This small molecule binds to this protein.
Small molecule (SMILES): CC(=O)N[C@@H]1[C@@H](O)[C@H](O)[C@@H](CO)O[C@H]1O

Sequence of chain 1.D:
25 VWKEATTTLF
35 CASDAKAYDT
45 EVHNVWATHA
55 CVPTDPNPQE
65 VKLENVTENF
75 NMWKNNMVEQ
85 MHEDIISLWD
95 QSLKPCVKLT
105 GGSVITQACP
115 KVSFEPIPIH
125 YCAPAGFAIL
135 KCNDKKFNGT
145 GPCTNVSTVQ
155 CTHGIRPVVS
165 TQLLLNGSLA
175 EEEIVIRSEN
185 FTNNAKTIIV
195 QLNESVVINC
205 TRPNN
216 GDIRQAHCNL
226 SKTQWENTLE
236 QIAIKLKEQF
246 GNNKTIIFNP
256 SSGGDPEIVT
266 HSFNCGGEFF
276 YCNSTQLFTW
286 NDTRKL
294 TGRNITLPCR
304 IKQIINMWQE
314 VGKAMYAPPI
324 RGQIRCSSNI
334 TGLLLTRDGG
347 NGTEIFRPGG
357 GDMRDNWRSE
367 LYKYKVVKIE

Binding-site contacts:
Ligand atom C1 contacts residue THR186 of chain 1.D at 3.3 Å.
Ligand atom C4 contacts residue ASN184 of chain 1.D at 4.2 Å.
Ligand atom C6 contacts residue ASN187 of chain 1.D at 4.0 Å.
Ligand atom O5 contacts residue THR186 of chain 1.D at 3.1 Å (h-bond).
Ligand atom C5 contacts residue ASN184 of chain 1.D at 3.7 Å.
Ligand atom O5 contacts residue ASN184 of chain 1.D at 2.4 Å (h-bond).
Ligand atom C5 contacts residue THR186 of chain 1.D at 3.1 Å.
Ligand atom C8 contacts residue ASN184 of chain 1.D at 3.4 Å.
Ligand atom O7 contacts residue ASN184 of chain 1.D at 4.2 Å.
Ligand atom N2 contacts residue ASN184 of chain 1.D at 2.8 Å (h-bond).
Ligand atom C3 contacts residue ASN184 of chain 1.D at 3.7 Å.
Ligand atom C7 contacts residue ASN184 of chain 1.D at 3.3 Å.
Ligand atom O6 contacts residue ASN187 of chain 1.D at 4.2 Å.
Ligand atom C6 contacts residue THR186 of chain 1.D at 3.8 Å.
Ligand atom C5 contacts residue ASN187 of chain 1.D at 4.4 Å.
Ligand atom C1 contacts residue ASN184 of chain 1.D at 1.4 Å.
Ligand atom C1 contacts residue ASN187 of chain 1.D at 4.2 Å.
Ligand atom C2 contacts residue ASN184 of chain 1.D at 2.3 Å.
Ligand atom C4 contacts residue THR186 of chain 1.D at 4.4 Å.
Ligand atom O5 contacts residue ASN187 of chain 1.D at 3.3 Å.